This protein binds this small molecule.
Small molecule (SMILES): O=Cc1ccc(-c2cn([C@@H]3O[C@H](COP(=O)(O)OP(=O)(O)O)[C@@H](O)[C@H]3O)c(=O)[nH]c2=O)s1

Sequence of chain 1.B:
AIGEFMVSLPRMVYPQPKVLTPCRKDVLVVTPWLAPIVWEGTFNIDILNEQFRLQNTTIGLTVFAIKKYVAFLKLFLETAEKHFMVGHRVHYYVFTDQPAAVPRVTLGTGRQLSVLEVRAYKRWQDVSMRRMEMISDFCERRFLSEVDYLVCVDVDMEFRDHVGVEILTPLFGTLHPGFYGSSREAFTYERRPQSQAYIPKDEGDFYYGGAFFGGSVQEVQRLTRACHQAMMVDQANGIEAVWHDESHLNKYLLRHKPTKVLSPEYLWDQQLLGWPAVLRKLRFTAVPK

Binding-site contacts:
Ligand atom O2' contacts residue PHE65 of chain 1.B at 2.7 Å (h-bond).
Ligand atom CAQ contacts residue TRP125 of chain 1.B at 3.4 Å (hydrophobic).
Ligand atom CBF contacts residue TYR70 of chain 1.B at 3.5 Å (hydrophobic).
Ligand atom OAE contacts residue TYR70 of chain 1.B at 3.5 Å.
Ligand atom PBU contacts residue MN1 of chain 1.G at 3.3 Å.
Ligand atom OBA contacts residue MN1 of chain 1.G at 3.6 Å.
Ligand atom OAF contacts residue ILE67 of chain 1.B at 2.8 Å (h-bond).
Ligand atom CAQ contacts residue TYR70 of chain 1.B at 3.5 Å (hydrophobic).
Ligand atom CAP contacts residue TRP125 of chain 1.B at 3.1 Å (hydrophobic).
Ligand atom C2' contacts residue PHE65 of chain 1.B at 3.4 Å (hydrophobic).
Ligand atom O1 contacts residue BHE1 of chain 1.I at 2.5 Å (h-bond).
Ligand atom OAN contacts residue ASP155 of chain 1.B at 3.2 Å (salt-bridge).
Ligand atom CBH contacts residue TYR70 of chain 1.B at 3.3 Å (hydrophobic).
Ligand atom O2' contacts residue VAL156 of chain 1.B at 3.5 Å.
Ligand atom NAV contacts residue ILE67 of chain 1.B at 2.7 Å (h-bond).
Ligand atom CBG contacts residue TYR70 of chain 1.B at 3.5 Å (hydrophobic).
Ligand atom CBI contacts residue VAL128 of chain 1.B at 3.5 Å (hydrophobic).
Ligand atom CBH contacts residue ILE67 of chain 1.B at 3.6 Å (hydrophobic).
Ligand atom PBT contacts residue MN1 of chain 1.G at 3.4 Å.
Ligand atom OAG contacts residue LYS290 of chain 1.B at 3.2 Å.
Ligand atom C2' contacts residue TYR70 of chain 1.B at 3.6 Å (hydrophobic).
Ligand atom OAE contacts residue ILE67 of chain 1.B at 3.6 Å (h-bond).
Ligand atom O3' contacts residue ASP157 of chain 1.B at 2.9 Å (salt-bridge).
Ligand atom C2' contacts residue VAL156 of chain 1.B at 3.6 Å (hydrophobic).
Ligand atom CBE contacts residue TRP125 of chain 1.B at 3.1 Å (hydrophobic).
Ligand atom OAF contacts residue PHE65 of chain 1.B at 3.4 Å (h-bond).
Ligand atom PBU contacts residue BHE1 of chain 1.I at 3.5 Å.
Ligand atom OAH contacts residue ASP155 of chain 1.B at 3.1 Å (salt-bridge).
Ligand atom OAN contacts residue ASP157 of chain 1.B at 2.9 Å (salt-bridge).
Ligand atom NAV contacts residue TYR70 of chain 1.B at 3.5 Å.
Ligand atom OAO contacts residue BHE1 of chain 1.I at 2.6 Å (h-bond).
Ligand atom O3' contacts residue VAL156 of chain 1.B at 3.1 Å (h-bond).
Ligand atom OAO contacts residue LYS290 of chain 1.B at 2.8 Å (salt-bridge).
Ligand atom CBF contacts residue TRP125 of chain 1.B at 3.6 Å (hydrophobic).
Ligand atom CBI contacts residue ILE67 of chain 1.B at 3.6 Å (hydrophobic).
Ligand atom OAG contacts residue TYR70 of chain 1.B at 2.6 Å (h-bond).
Ligand atom OAH contacts residue MN1 of chain 1.G at 2.2 Å.
Ligand atom SBB contacts residue TRP125 of chain 1.B at 3.5 Å.
Ligand atom O3' contacts residue ASP155 of chain 1.B at 3.3 Å.
Ligand atom OAN contacts residue MN1 of chain 1.G at 2.2 Å.